Binding-site contacts:
Ligand atom OH contacts residue SER43 of chain 1.A at 3.2 Å (h-bond).
Ligand atom O3P contacts residue GLU36 of chain 1.A at 2.8 Å (salt-bridge).
Ligand atom C contacts residue ARG13 of chain 1.A at 3.4 Å.
Ligand atom O1P contacts residue SER37 of chain 1.A at 2.7 Å (h-bond).
Ligand atom CE2 contacts residue ARG13 of chain 1.A at 3.7 Å.
Ligand atom OE1 contacts residue ARG63 of chain 1.A at 3.6 Å.
Ligand atom CG contacts residue LYS61 of chain 1.A at 3.5 Å.
Ligand atom OH contacts residue SER37 of chain 1.A at 3.4 Å (h-bond).
Ligand atom P contacts residue ARG33 of chain 1.A at 3.7 Å.
Ligand atom OH contacts residue SER35 of chain 1.A at 3.7 Å.
Ligand atom O1P contacts residue GLU36 of chain 1.A at 3.6 Å.
Ligand atom CD1 contacts residue TYR88 of chain 1.A at 3.6 Å (hydrophobic).
Ligand atom CB contacts residue HIS59 of chain 1.A at 3.7 Å.
Ligand atom CB contacts residue TYR60 of chain 1.A at 3.5 Å (hydrophobic).
Ligand atom C contacts residue HIS59 of chain 1.A at 3.5 Å.
Ligand atom O3P contacts residue SER35 of chain 1.A at 3.4 Å.
Ligand atom CA contacts residue HIS59 of chain 1.A at 3.7 Å.
Ligand atom N contacts residue ACE1 of chain 1.C at 2.4 Å.
Ligand atom O2P contacts residue ARG13 of chain 1.A at 2.8 Å (salt-bridge).
Ligand atom CD1 contacts residue LYS61 of chain 1.A at 3.6 Å.
Ligand atom P contacts residue SER37 of chain 1.A at 3.7 Å.
Ligand atom CA contacts residue HIS59 of chain 1.A at 3.3 Å.
Ligand atom CE2 contacts residue SER37 of chain 1.A at 3.6 Å.
Ligand atom CG2 contacts residue ARG75 of chain 1.A at 3.4 Å.
Ligand atom CD1 contacts residue TYR60 of chain 1.A at 3.7 Å (hydrophobic).
Ligand atom P contacts residue SER43 of chain 1.A at 3.6 Å.
Ligand atom O2P contacts residue ARG33 of chain 1.A at 2.8 Å (salt-bridge).
Ligand atom CZ contacts residue ARG13 of chain 1.A at 3.5 Å.
Ligand atom O contacts residue TYR60 of chain 1.A at 3.4 Å.
Ligand atom O contacts residue ARG13 of chain 1.A at 2.9 Å (salt-bridge).
Ligand atom CE1 contacts residue ARG13 of chain 1.A at 3.5 Å.
Ligand atom CD1 contacts residue HIS59 of chain 1.A at 3.6 Å.
Ligand atom CB contacts residue HIS59 of chain 1.A at 3.6 Å.
Ligand atom O contacts residue ACE1 of chain 1.C at 2.4 Å.
Ligand atom CD1 contacts residue ARG13 of chain 1.A at 3.7 Å.
Ligand atom C contacts residue ACE1 of chain 1.C at 1.5 Å.
Ligand atom CE1 contacts residue SER43 of chain 1.A at 3.7 Å.
Ligand atom O3P contacts residue ARG33 of chain 1.A at 2.8 Å (salt-bridge).
Ligand atom O3P contacts residue SER43 of chain 1.A at 2.8 Å (h-bond).
Ligand atom N contacts residue HIS59 of chain 1.A at 2.8 Å (h-bond).

Sequence of chain 1.A:
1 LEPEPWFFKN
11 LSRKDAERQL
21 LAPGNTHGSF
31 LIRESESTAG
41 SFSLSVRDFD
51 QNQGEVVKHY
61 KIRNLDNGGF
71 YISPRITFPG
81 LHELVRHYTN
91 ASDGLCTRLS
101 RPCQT

The small molecule below binds the protein below.
Small molecule (SMILES): CC[C@H](C)[C@H](NC(=O)[C@H](CCC(=O)O)NC(=O)[C@H](CCC(=O)O)NC(=O)[C@H](Cc1ccc(OP(=O)(O)O)cc1)NC=O)C(=O)O